Binding-site contacts:
Ligand atom C25 contacts residue TYR102 of chain 1.B at 3.7 Å (hydrophobic).
Ligand atom C23 contacts residue TRP230 of chain 1.B at 3.8 Å (hydrophobic).
Ligand atom N8 contacts residue SER229 of chain 1.B at 3.1 Å (h-bond).
Ligand atom C24 contacts residue TYR102 of chain 1.B at 3.7 Å (hydrophobic).
Ligand atom N8 contacts residue SER207 of chain 1.B at 3.3 Å (h-bond).
Ligand atom C25 contacts residue VAL100 of chain 1.B at 3.7 Å (hydrophobic).
Ligand atom O37 contacts residue HIS56 of chain 1.B at 3.2 Å.
Ligand atom C7 contacts residue SER207 of chain 1.B at 3.6 Å.
Ligand atom S12 contacts residue ILE228 of chain 1.B at 3.8 Å.
Ligand atom C30 contacts residue GLU154 of chain 1.B at 3.6 Å.
Ligand atom C19 contacts residue GLY231 of chain 1.B at 3.4 Å.
Ligand atom C13 contacts residue GLY231 of chain 1.B at 3.7 Å.
Ligand atom C29 contacts residue CYS234 of chain 1.B at 3.7 Å (hydrophobic).
Ligand atom C28 contacts residue GLY233 of chain 1.B at 3.7 Å.
Ligand atom C28 contacts residue GLY231 of chain 1.B at 3.5 Å.
Ligand atom S12 contacts residue TRP230 of chain 1.B at 3.8 Å.
Ligand atom C40 contacts residue CYS41 of chain 1.B at 3.8 Å (hydrophobic).
Ligand atom C15 contacts residue GLN204 of chain 1.B at 3.7 Å.
Ligand atom O18 contacts residue TRP230 of chain 1.B at 3.1 Å.
Ligand atom C13 contacts residue ALA202 of chain 1.B at 3.7 Å (hydrophobic).
Ligand atom N20 contacts residue GLY231 of chain 1.B at 2.7 Å (h-bond).
Ligand atom C41 contacts residue CYS41 of chain 1.B at 3.6 Å (hydrophobic).
Ligand atom C30 contacts residue GLN204 of chain 1.B at 3.7 Å.
Ligand atom C2 contacts residue HIS56 of chain 1.B at 3.4 Å.
Ligand atom C17 contacts residue GLY231 of chain 1.B at 3.6 Å.
Ligand atom C31 contacts residue GLN204 of chain 1.B at 3.4 Å.
Ligand atom C29 contacts residue GLU154 of chain 1.B at 3.7 Å.
Ligand atom C2 contacts residue TYR102 of chain 1.B at 3.4 Å (hydrophobic).
Ligand atom C14 contacts residue GLY233 of chain 1.B at 3.5 Å.
Ligand atom C22 contacts residue GLY231 of chain 1.B at 3.6 Å.
Ligand atom O18 contacts residue GLY231 of chain 1.B at 3.0 Å (h-bond).
Ligand atom C4 contacts residue SER229 of chain 1.B at 3.7 Å.
Ligand atom C26 contacts residue TYR102 of chain 1.B at 3.7 Å (hydrophobic).
Ligand atom C15 contacts residue CYS203 of chain 1.B at 3.6 Å (hydrophobic).
Ligand atom CL4 contacts residue PHE40 of chain 1.B at 3.6 Å.
Ligand atom C36 contacts residue SER207 of chain 1.B at 3.8 Å.
Ligand atom C10 contacts residue SER207 of chain 1.B at 3.4 Å.
Ligand atom C40 contacts residue PHE40 of chain 1.B at 3.3 Å (hydrophobic).
Ligand atom C11 contacts residue CYS203 of chain 1.B at 3.7 Å (hydrophobic).
Ligand atom O37 contacts residue SER207 of chain 1.B at 3.3 Å (h-bond).

Sequence of chain 1.B:
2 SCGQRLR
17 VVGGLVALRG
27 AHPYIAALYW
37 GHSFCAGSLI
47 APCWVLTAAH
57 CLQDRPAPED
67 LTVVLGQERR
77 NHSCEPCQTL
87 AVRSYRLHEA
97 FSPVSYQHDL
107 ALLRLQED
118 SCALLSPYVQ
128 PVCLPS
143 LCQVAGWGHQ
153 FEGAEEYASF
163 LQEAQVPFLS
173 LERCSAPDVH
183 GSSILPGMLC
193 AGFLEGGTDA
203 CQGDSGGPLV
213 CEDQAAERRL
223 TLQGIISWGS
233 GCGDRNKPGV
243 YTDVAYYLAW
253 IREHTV

This protein binds this small molecule.
Small molecule (SMILES): O=C(NCc1cccs1)[C@@H]1CN(c2nc3cc(Cl)ccc3o2)CCN1C(=O)[C@@H](CC1CCCCC1)NC1CCCCC1